The protein below binds the small molecule below.
Small molecule (SMILES): O=CCP(=O)(O)O

Sequence of chain 1.A:
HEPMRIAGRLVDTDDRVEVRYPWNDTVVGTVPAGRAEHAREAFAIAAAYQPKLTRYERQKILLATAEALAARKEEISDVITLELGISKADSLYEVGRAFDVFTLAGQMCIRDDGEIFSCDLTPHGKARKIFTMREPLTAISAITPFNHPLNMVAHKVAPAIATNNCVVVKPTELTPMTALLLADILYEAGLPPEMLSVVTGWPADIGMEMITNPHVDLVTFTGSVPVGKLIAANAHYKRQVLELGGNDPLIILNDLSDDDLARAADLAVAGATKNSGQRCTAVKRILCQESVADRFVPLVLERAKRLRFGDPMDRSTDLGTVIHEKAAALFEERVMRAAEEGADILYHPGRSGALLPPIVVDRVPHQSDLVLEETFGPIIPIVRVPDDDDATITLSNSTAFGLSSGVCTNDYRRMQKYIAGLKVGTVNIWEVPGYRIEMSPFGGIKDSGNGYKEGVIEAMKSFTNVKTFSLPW

Binding-site contacts:
Ligand atom O2 contacts residue MET166 of chain 1.A at 3.7 Å.
Ligand atom C2 contacts residue CYS294 of chain 1.A at 1.9 Å (hydrophobic).
Ligand atom O2 contacts residue HIS162 of chain 1.A at 3.8 Å.
Ligand atom O2P contacts residue HIS162 of chain 1.A at 2.7 Å (h-bond).
Ligand atom P contacts residue HIS162 of chain 1.A at 3.8 Å.
Ligand atom O1P contacts residue HIS162 of chain 1.A at 3.9 Å.
Ligand atom O2P contacts residue CYS294 of chain 1.A at 4.0 Å.
Ligand atom O2 contacts residue ASN161 of chain 1.A at 3.2 Å (h-bond).
Ligand atom O1P contacts residue ARG450 of chain 1.A at 3.2 Å (salt-bridge).
Ligand atom C2 contacts residue ASN161 of chain 1.A at 4.1 Å.
Ligand atom C1 contacts residue MET166 of chain 1.A at 3.2 Å (hydrophobic).
Ligand atom C2 contacts residue MET166 of chain 1.A at 3.6 Å (hydrophobic).
Ligand atom O2P contacts residue ARG111 of chain 1.A at 3.8 Å.
Ligand atom C1 contacts residue ARG450 of chain 1.A at 4.1 Å.
Ligand atom O2 contacts residue CYS294 of chain 1.A at 2.8 Å (h-bond).
Ligand atom O3P contacts residue CYS294 of chain 1.A at 3.4 Å (h-bond).
Ligand atom P contacts residue THR295 of chain 1.A at 4.0 Å.
Ligand atom O2P contacts residue THR295 of chain 1.A at 4.1 Å.
Ligand atom O2 contacts residue ARG293 of chain 1.A at 3.7 Å.
Ligand atom C1 contacts residue HIS162 of chain 1.A at 4.4 Å.
Ligand atom O1P contacts residue ARG293 of chain 1.A at 3.6 Å.
Ligand atom P contacts residue ARG293 of chain 1.A at 3.8 Å.
Ligand atom C1 contacts residue CYS294 of chain 1.A at 2.7 Å (hydrophobic).
Ligand atom C1 contacts residue PHE456 of chain 1.A at 4.0 Å (hydrophobic).
Ligand atom O3P contacts residue PHE456 of chain 1.A at 4.0 Å.
Ligand atom O1P contacts residue ARG111 of chain 1.A at 2.9 Å (salt-bridge).
Ligand atom P contacts residue MET166 of chain 1.A at 4.5 Å.
Ligand atom O3P contacts residue ARG293 of chain 1.A at 3.1 Å (salt-bridge).
Ligand atom P contacts residue ARG450 of chain 1.A at 3.8 Å.
Ligand atom O3P contacts residue THR295 of chain 1.A at 2.7 Å (h-bond).
Ligand atom O3P contacts residue ARG450 of chain 1.A at 3.8 Å.
Ligand atom O2P contacts residue ARG293 of chain 1.A at 2.9 Å (salt-bridge).
Ligand atom P contacts residue CYS294 of chain 1.A at 3.5 Å.
Ligand atom P contacts residue ARG111 of chain 1.A at 4.0 Å.